A small-molecule ligand and the protein it binds are described below.
Small molecule (SMILES): CC(=O)N[C@H]1[C@H](O[C@H]2[C@H](O)[C@@H](NC(C)=O)CO[C@@H]2CO)O[C@H](CO)[C@@H](O[C@@H]2O[C@H](CO)[C@@H](O)[C@H](O)[C@@H]2O)[C@@H]1O

Sequence of chain 3.A:
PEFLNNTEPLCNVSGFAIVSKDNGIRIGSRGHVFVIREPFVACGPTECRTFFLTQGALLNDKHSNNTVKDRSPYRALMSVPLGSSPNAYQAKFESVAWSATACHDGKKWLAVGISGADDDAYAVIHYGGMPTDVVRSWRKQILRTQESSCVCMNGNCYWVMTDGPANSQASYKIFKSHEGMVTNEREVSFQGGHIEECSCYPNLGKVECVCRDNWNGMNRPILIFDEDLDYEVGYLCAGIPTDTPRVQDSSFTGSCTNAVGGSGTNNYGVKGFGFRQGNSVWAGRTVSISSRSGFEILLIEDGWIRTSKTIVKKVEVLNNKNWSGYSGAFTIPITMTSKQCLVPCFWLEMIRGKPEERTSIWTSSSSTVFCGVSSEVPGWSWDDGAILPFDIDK

Binding-site contacts:
Ligand atom N2 contacts residue ASN65 of chain 3.A at 2.8 Å (h-bond).
Ligand atom C7 contacts residue ILE361 of chain 3.A at 4.1 Å (hydrophobic).
Ligand atom C4 contacts residue ASN65 of chain 3.A at 4.2 Å.
Ligand atom O7 contacts residue LYS62 of chain 3.A at 3.9 Å.
Ligand atom C8 contacts residue ASN65 of chain 3.A at 4.3 Å.
Ligand atom C8 contacts residue ILE361 of chain 3.A at 3.7 Å (hydrophobic).
Ligand atom O7 contacts residue ASN65 of chain 3.A at 3.1 Å (h-bond).
Ligand atom O5 contacts residue ASN65 of chain 3.A at 2.4 Å (h-bond).
Ligand atom N2 contacts residue ILE361 of chain 3.A at 4.0 Å.
Ligand atom C7 contacts residue LYS62 of chain 3.A at 4.5 Å.
Ligand atom C8 contacts residue ILE392 of chain 3.A at 3.8 Å (hydrophobic).
Ligand atom C2 contacts residue ASN65 of chain 3.A at 2.3 Å.
Ligand atom C8 contacts residue LYS62 of chain 3.A at 4.2 Å.
Ligand atom C3 contacts residue ASN65 of chain 3.A at 3.7 Å.
Ligand atom C1 contacts residue ASN65 of chain 3.A at 1.4 Å.
Ligand atom O5 contacts residue THR67 of chain 3.A at 3.9 Å.
Ligand atom C7 contacts residue ASN65 of chain 3.A at 3.1 Å.
Ligand atom C5 contacts residue ASN65 of chain 3.A at 3.6 Å.